Binding-site contacts:
Ligand atom OAP contacts residue TRP14 of chain 1.A at 3.1 Å.
Ligand atom CAD contacts residue HIS1 of chain 1.A at 3.6 Å.
Ligand atom CAJ contacts residue ASN9 of chain 1.A at 3.8 Å.
Ligand atom CAA contacts residue HIS1 of chain 1.A at 3.8 Å.
Ligand atom CAE contacts residue HIS1 of chain 1.A at 3.5 Å.
Ligand atom CAM contacts residue HIS1 of chain 1.A at 3.6 Å.
Ligand atom CAB contacts residue HIS8 of chain 1.A at 3.5 Å.
Ligand atom CAB contacts residue HIS1 of chain 1.A at 3.8 Å.
Ligand atom OAO contacts residue ASP17 of chain 1.A at 3.4 Å (salt-bridge).
Ligand atom NAQ contacts residue LYS16 of chain 1.A at 3.9 Å.
Ligand atom OAO contacts residue TRP3 of chain 1.A at 3.5 Å.
Ligand atom CAC contacts residue HIS1 of chain 1.A at 3.8 Å.
Ligand atom CAF contacts residue HIS1 of chain 1.A at 3.4 Å.
Ligand atom CAI contacts residue ASN9 of chain 1.A at 3.7 Å.
Ligand atom SAN contacts residue TRP3 of chain 1.A at 3.9 Å.
Ligand atom NAR contacts residue HIS8 of chain 1.A at 3.9 Å.
Ligand atom CAI contacts residue HIS8 of chain 1.A at 3.4 Å.
Ligand atom OAP contacts residue ASN9 of chain 1.A at 3.6 Å.
Ligand atom OAO contacts residue PHE18 of chain 1.A at 3.8 Å.
Ligand atom CAL contacts residue HIS2 of chain 1.A at 4.1 Å.
Ligand atom CAL contacts residue ASP17 of chain 1.A at 3.6 Å.
Ligand atom OAP contacts residue HIS13 of chain 1.A at 3.8 Å.
Ligand atom CAF contacts residue HIS8 of chain 1.A at 4.1 Å.
Ligand atom CAJ contacts residue HIS13 of chain 1.A at 3.9 Å.
Ligand atom SAN contacts residue ASP17 of chain 1.A at 3.5 Å (salt-bridge).
Ligand atom OAS contacts residue HIS8 of chain 1.A at 3.6 Å.
Ligand atom CAA contacts residue HIS8 of chain 1.A at 4.0 Å.
Ligand atom CAD contacts residue ASN9 of chain 1.A at 3.8 Å.
Ligand atom SAN contacts residue HIS13 of chain 1.A at 4.0 Å.
Ligand atom CAE contacts residue ASN9 of chain 1.A at 3.6 Å.
Ligand atom CAG contacts residue HIS1 of chain 1.A at 3.6 Å.
Ligand atom NAQ contacts residue HIS13 of chain 1.A at 2.9 Å (h-bond).
Ligand atom CAH contacts residue HIS1 of chain 1.A at 4.0 Å.
Ligand atom CAC contacts residue HIS8 of chain 1.A at 3.7 Å.
Ligand atom CAJ contacts residue HIS8 of chain 1.A at 4.0 Å.
Ligand atom CAE contacts residue HIS2 of chain 1.A at 4.0 Å.
Ligand atom OAP contacts residue TRP3 of chain 1.A at 3.4 Å.
Ligand atom CAK contacts residue ASP17 of chain 1.A at 3.8 Å.
Ligand atom NAQ contacts residue ASP17 of chain 1.A at 2.7 Å (salt-bridge).
Ligand atom NAQ contacts residue TRP14 of chain 1.A at 3.7 Å.

This small molecule binds to this protein.
Small molecule (SMILES): NS(=O)(=O)c1ccc(Cc2ccc([N+](=O)[O-])cc2)cc1

Sequence of chain 1.A:
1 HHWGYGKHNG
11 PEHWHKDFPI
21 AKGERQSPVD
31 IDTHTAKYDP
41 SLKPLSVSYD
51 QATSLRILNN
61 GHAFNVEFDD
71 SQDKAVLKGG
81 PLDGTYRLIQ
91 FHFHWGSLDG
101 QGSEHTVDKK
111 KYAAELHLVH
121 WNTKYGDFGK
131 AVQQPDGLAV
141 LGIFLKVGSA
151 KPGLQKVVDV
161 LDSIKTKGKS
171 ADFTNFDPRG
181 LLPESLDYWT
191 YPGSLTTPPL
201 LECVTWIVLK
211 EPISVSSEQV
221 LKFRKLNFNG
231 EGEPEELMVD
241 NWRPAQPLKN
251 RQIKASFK